The small molecule below binds the protein below.
Small molecule (SMILES): CSc1scc2c1-c1nc(SCC(=O)C(C)(C)C)ncc1CC2

Binding-site contacts:
Ligand atom C23 contacts residue MET137 of chain 1.E at 4.0 Å (hydrophobic).
Ligand atom C06 contacts residue TYR120 of chain 1.E at 4.0 Å (hydrophobic).
Ligand atom C17 contacts residue THR102 of chain 1.E at 4.1 Å.
Ligand atom S13 contacts residue TYR120 of chain 1.E at 4.1 Å.
Ligand atom S02 contacts residue MET137 of chain 1.E at 3.7 Å.
Ligand atom C20 contacts residue SER131 of chain 1.E at 3.8 Å.
Ligand atom C03 contacts residue TYR120 of chain 1.E at 4.0 Å (hydrophobic).
Ligand atom O16 contacts residue ASN133 of chain 1.E at 3.1 Å (h-bond).
Ligand atom C01 contacts residue MET116 of chain 1.E at 3.7 Å (hydrophobic).
Ligand atom C18 contacts residue PHE136 of chain 1.E at 4.1 Å (hydrophobic).
Ligand atom C22 contacts residue TYR120 of chain 1.E at 3.5 Å (hydrophobic).
Ligand atom C20 contacts residue SER98 of chain 1.E at 3.4 Å.
Ligand atom C12 contacts residue TYR120 of chain 1.E at 3.4 Å (hydrophobic).
Ligand atom N21 contacts residue MET137 of chain 1.E at 4.1 Å.
Ligand atom N11 contacts residue TYR120 of chain 1.E at 3.5 Å (h-bond).
Ligand atom C19 contacts residue ILE130 of chain 1.E at 4.1 Å (hydrophobic).
Ligand atom C03 contacts residue MET137 of chain 1.E at 3.8 Å (hydrophobic).
Ligand atom S04 contacts residue THR117 of chain 1.E at 4.0 Å.
Ligand atom N21 contacts residue TYR120 of chain 1.E at 3.3 Å.
Ligand atom C09 contacts residue TYR120 of chain 1.E at 3.7 Å (hydrophobic).
Ligand atom C14 contacts residue ILE130 of chain 1.E at 3.9 Å (hydrophobic).
Ligand atom C15 contacts residue PRO132 of chain 1.E at 4.1 Å (hydrophobic).
Ligand atom C19 contacts residue ALA101 of chain 1.E at 4.1 Å (hydrophobic).
Ligand atom C05 contacts residue THR117 of chain 1.E at 4.0 Å.
Ligand atom C18 contacts residue LEU140 of chain 1.E at 4.0 Å (hydrophobic).
Ligand atom C15 contacts residue MET137 of chain 1.E at 4.1 Å (hydrophobic).
Ligand atom C18 contacts residue THR102 of chain 1.E at 3.8 Å.
Ligand atom O16 contacts residue PRO132 of chain 1.E at 3.4 Å.
Ligand atom S13 contacts residue ILE130 of chain 1.E at 4.1 Å.
Ligand atom C10 contacts residue TYR120 of chain 1.E at 3.6 Å (hydrophobic).
Ligand atom C14 contacts residue TYR120 of chain 1.E at 3.6 Å (hydrophobic).
Ligand atom C18 contacts residue MET137 of chain 1.E at 3.8 Å (hydrophobic).
Ligand atom C20 contacts residue THR102 of chain 1.E at 3.6 Å.
Ligand atom S02 contacts residue TYR120 of chain 1.E at 4.0 Å.
Ligand atom S13 contacts residue PRO132 of chain 1.E at 3.6 Å.
Ligand atom C01 contacts residue LEU140 of chain 1.E at 4.0 Å (hydrophobic).
Ligand atom C23 contacts residue TYR120 of chain 1.E at 3.8 Å (hydrophobic).
Ligand atom O16 contacts residue SER131 of chain 1.E at 4.1 Å.
Ligand atom C19 contacts residue ILE105 of chain 1.E at 3.8 Å (hydrophobic).
Ligand atom O16 contacts residue MET137 of chain 1.E at 3.5 Å.

Sequence of chain 1.E:
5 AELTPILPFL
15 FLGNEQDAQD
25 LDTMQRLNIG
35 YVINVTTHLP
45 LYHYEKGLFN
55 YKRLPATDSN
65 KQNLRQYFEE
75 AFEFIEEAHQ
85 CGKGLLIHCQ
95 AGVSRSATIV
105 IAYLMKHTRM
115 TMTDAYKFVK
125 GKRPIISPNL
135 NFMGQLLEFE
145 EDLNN